Binding-site contacts:
Ligand atom O7 contacts residue ASN146 of chain 1.C at 2.8 Å (h-bond).
Ligand atom C7 contacts residue ASN146 of chain 1.C at 3.4 Å.
Ligand atom C3 contacts residue ASN147 of chain 1.C at 3.8 Å.
Ligand atom C8 contacts residue ASN147 of chain 1.C at 4.0 Å.
Ligand atom C8 contacts residue ALA145 of chain 1.C at 4.3 Å (hydrophobic).
Ligand atom C4 contacts residue ASN147 of chain 1.C at 4.2 Å.
Ligand atom C7 contacts residue ASN147 of chain 1.C at 3.7 Å.
Ligand atom C2 contacts residue ASN147 of chain 1.C at 2.5 Å.
Ligand atom C5 contacts residue ASN147 of chain 1.C at 3.6 Å.
Ligand atom C8 contacts residue ASN146 of chain 1.C at 3.4 Å.
Ligand atom O6 contacts residue ASN147 of chain 1.C at 4.5 Å.
Ligand atom C1 contacts residue ASN147 of chain 1.C at 1.4 Å.
Ligand atom N2 contacts residue ASN147 of chain 1.C at 2.8 Å (h-bond).
Ligand atom O5 contacts residue ASN147 of chain 1.C at 2.3 Å (h-bond).

Sequence of chain 1.C:
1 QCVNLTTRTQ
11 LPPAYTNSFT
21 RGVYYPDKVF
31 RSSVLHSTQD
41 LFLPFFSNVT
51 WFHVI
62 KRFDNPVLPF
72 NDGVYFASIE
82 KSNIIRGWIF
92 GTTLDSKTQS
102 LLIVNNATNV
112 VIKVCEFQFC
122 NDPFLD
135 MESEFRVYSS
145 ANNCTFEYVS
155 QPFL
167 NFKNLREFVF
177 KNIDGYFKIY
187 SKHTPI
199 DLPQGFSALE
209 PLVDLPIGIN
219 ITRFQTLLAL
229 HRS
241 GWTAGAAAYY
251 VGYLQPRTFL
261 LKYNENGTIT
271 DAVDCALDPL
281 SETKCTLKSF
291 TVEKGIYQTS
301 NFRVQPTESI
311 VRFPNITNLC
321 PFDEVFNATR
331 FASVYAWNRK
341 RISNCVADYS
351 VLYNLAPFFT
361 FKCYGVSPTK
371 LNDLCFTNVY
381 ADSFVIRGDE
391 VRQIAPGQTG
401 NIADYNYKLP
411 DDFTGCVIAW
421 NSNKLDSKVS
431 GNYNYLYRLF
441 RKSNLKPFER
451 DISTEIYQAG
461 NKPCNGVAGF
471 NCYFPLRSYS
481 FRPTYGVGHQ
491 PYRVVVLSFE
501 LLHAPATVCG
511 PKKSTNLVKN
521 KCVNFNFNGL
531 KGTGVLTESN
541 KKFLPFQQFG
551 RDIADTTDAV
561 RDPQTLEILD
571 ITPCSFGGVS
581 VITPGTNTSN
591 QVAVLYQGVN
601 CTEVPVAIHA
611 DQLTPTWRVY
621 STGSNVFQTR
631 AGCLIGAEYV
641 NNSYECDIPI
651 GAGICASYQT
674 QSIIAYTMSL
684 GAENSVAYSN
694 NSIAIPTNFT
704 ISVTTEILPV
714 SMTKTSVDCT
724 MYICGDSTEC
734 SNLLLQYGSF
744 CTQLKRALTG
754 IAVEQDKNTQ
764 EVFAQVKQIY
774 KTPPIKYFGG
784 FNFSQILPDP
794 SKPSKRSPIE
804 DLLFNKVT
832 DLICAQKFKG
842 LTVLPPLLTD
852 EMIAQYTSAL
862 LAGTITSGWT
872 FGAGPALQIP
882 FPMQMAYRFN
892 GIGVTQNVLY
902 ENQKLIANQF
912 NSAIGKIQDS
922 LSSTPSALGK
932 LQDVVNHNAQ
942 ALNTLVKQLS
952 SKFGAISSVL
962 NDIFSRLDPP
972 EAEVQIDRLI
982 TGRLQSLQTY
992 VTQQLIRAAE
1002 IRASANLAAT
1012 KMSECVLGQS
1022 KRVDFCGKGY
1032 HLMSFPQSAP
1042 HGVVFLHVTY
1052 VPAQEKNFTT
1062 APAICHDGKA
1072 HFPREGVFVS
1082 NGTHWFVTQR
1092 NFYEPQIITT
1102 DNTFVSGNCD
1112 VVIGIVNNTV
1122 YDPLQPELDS

The small molecule below binds the protein below.
Small molecule (SMILES): CC(=O)N[C@@H]1[C@@H](O)[C@H](O)[C@@H](CO)O[C@H]1O